Binding-site contacts:
Ligand atom C2 contacts residue ASN333 of chain 2.A at 2.5 Å.
Ligand atom C5 contacts residue ARG114 of chain 2.C at 4.1 Å.
Ligand atom O4 contacts residue ARG45 of chain 2.C at 4.2 Å.
Ligand atom C1 contacts residue TRP21 of chain 2.B at 4.1 Å (hydrophobic).
Ligand atom N2 contacts residue ASN333 of chain 2.A at 3.0 Å (h-bond).
Ligand atom C4 contacts residue ARG114 of chain 2.C at 4.1 Å.
Ligand atom C6 contacts residue ARG114 of chain 2.C at 3.7 Å.
Ligand atom O5 contacts residue ARG114 of chain 2.C at 3.7 Å.
Ligand atom C3 contacts residue TRP21 of chain 2.B at 3.8 Å (hydrophobic).
Ligand atom C8 contacts residue ARG114 of chain 2.C at 3.9 Å.
Ligand atom O3 contacts residue GLN39 of chain 2.C at 2.5 Å (h-bond).
Ligand atom C6 contacts residue TRP21 of chain 2.B at 3.6 Å (hydrophobic).
Ligand atom C7 contacts residue TRP21 of chain 2.B at 3.9 Å (hydrophobic).
Ligand atom C8 contacts residue TRP21 of chain 2.B at 3.5 Å (hydrophobic).
Ligand atom C8 contacts residue THR41 of chain 2.B at 3.9 Å.
Ligand atom C8 contacts residue LEU115 of chain 2.C at 3.8 Å (hydrophobic).
Ligand atom O3 contacts residue ARG114 of chain 2.C at 3.3 Å.
Ligand atom C1 contacts residue ASN333 of chain 2.A at 1.4 Å.
Ligand atom C8 contacts residue ILE45 of chain 2.B at 3.7 Å (hydrophobic).
Ligand atom O6 contacts residue ARG45 of chain 2.C at 4.2 Å.
Ligand atom O7 contacts residue ARG114 of chain 2.C at 3.2 Å.
Ligand atom O7 contacts residue ASN333 of chain 2.A at 3.6 Å.
Ligand atom C8 contacts residue THR111 of chain 2.C at 4.1 Å.
Ligand atom C2 contacts residue TRP21 of chain 2.B at 3.9 Å (hydrophobic).
Ligand atom C7 contacts residue ASN333 of chain 2.A at 3.5 Å.
Ligand atom N2 contacts residue ARG114 of chain 2.C at 4.0 Å.
Ligand atom C3 contacts residue ASN333 of chain 2.A at 3.8 Å.
Ligand atom C7 contacts residue ILE30 of chain 2.A at 3.9 Å (hydrophobic).
Ligand atom C3 contacts residue GLN39 of chain 2.C at 3.5 Å.
Ligand atom O5 contacts residue ASN333 of chain 2.A at 2.3 Å (h-bond).
Ligand atom C6 contacts residue ARG45 of chain 2.C at 3.8 Å.
Ligand atom O7 contacts residue ILE30 of chain 2.A at 4.0 Å.
Ligand atom C4 contacts residue GLN39 of chain 2.C at 3.5 Å.
Ligand atom O4 contacts residue GLN39 of chain 2.C at 3.2 Å (h-bond).
Ligand atom C3 contacts residue ARG114 of chain 2.C at 4.1 Å.
Ligand atom C5 contacts residue ASN333 of chain 2.A at 3.6 Å.
Ligand atom C8 contacts residue ILE30 of chain 2.A at 3.6 Å (hydrophobic).
Ligand atom N2 contacts residue TRP21 of chain 2.B at 3.2 Å.
Ligand atom O6 contacts residue TRP21 of chain 2.B at 3.5 Å.
Ligand atom C7 contacts residue ARG114 of chain 2.C at 3.7 Å.

The small molecule below binds the protein below.
Small molecule (SMILES): CC(=O)N[C@H]1[C@H](O[C@H]2[C@H](O)[C@@H](NC(C)=O)CO[C@@H]2CO)O[C@H](CO)[C@@H](O[C@@H]2O[C@H](CO)[C@@H](O)[C@H](O[C@H]3O[C@H](CO)[C@@H](O)[C@H](O)[C@@H]3O[C@H]3O[C@H](CO)[C@@H](O)[C@H](O)[C@@H]3O)[C@@H]2O)[C@@H]1O

Sequence of chain 2.B:
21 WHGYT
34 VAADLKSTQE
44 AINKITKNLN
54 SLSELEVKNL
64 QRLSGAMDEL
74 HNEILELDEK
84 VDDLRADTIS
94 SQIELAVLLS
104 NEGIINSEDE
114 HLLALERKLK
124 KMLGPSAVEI

Sequence of chain 2.A:
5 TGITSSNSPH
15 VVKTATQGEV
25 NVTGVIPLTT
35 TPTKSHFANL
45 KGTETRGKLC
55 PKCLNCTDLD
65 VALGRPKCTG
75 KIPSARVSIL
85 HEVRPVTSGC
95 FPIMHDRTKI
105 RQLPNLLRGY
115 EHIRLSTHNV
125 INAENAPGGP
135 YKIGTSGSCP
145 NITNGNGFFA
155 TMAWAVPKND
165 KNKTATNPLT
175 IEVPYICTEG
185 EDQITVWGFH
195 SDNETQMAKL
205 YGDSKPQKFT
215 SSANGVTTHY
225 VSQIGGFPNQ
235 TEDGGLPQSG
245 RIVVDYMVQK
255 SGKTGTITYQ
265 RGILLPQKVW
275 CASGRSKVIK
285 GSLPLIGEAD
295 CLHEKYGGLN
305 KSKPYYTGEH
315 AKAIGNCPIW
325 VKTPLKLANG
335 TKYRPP

Sequence of chain 2.C:
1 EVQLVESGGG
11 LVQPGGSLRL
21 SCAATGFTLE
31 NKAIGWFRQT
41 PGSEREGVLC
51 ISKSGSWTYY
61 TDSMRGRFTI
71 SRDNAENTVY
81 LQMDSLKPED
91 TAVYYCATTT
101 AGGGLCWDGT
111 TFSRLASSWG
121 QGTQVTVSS